A small-molecule ligand and the protein it binds are described below.
Small molecule (SMILES): CC(=O)N[C@@H]1[C@@H](O)[C@H](O)[C@@H](CO)O[C@H]1O

Sequence of chain 34.F:
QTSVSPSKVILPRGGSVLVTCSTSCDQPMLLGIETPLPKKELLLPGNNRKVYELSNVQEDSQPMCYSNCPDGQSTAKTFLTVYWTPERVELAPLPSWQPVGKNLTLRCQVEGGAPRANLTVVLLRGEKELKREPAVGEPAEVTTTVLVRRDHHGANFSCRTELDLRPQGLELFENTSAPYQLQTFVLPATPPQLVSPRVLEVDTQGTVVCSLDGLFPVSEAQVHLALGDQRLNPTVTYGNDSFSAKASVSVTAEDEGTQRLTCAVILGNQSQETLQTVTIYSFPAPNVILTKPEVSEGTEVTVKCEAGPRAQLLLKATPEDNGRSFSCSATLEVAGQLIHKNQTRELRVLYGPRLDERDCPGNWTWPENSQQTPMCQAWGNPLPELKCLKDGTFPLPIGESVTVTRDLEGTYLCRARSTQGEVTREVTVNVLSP

Binding-site contacts:
Ligand atom C5 contacts residue ASN358 of chain 34.F at 3.6 Å.
Ligand atom O7 contacts residue SER345 of chain 34.F at 4.2 Å.
Ligand atom O5 contacts residue ASN358 of chain 34.F at 2.4 Å (h-bond).
Ligand atom O7 contacts residue ASN358 of chain 34.F at 3.3 Å (h-bond).
Ligand atom C1 contacts residue ASN358 of chain 34.F at 1.4 Å.
Ligand atom C3 contacts residue ASN358 of chain 34.F at 3.8 Å.
Ligand atom C7 contacts residue ASN358 of chain 34.F at 3.4 Å.
Ligand atom O7 contacts residue SER343 of chain 34.F at 4.3 Å.
Ligand atom C2 contacts residue ASN358 of chain 34.F at 2.5 Å.
Ligand atom N2 contacts residue ASN358 of chain 34.F at 2.9 Å (h-bond).
Ligand atom C4 contacts residue ASN358 of chain 34.F at 4.2 Å.